Sequence of chain 5.C:
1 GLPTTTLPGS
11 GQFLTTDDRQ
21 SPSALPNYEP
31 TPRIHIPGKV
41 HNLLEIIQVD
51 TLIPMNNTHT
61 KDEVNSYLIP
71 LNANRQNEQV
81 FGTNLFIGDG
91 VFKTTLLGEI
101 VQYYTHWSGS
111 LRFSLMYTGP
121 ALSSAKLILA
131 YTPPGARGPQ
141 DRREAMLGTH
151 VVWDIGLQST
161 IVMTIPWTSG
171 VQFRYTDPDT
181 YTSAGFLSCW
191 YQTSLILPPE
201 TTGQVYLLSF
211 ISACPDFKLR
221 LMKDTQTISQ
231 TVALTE

Binding-site contacts:
Ligand atom O1B contacts residue VAL188 of chain 4.A at 3.7 Å.
Ligand atom C4A contacts residue ALA150 of chain 4.A at 4.0 Å (hydrophobic).
Ligand atom C2A contacts residue PHE186 of chain 4.A at 3.8 Å (hydrophobic).
Ligand atom C4B contacts residue PHE186 of chain 4.A at 3.9 Å (hydrophobic).
Ligand atom N3A contacts residue PRO174 of chain 4.A at 3.3 Å (h-bond).
Ligand atom CL2 contacts residue TYR128 of chain 4.A at 3.2 Å.
Ligand atom C2C contacts residue VAL191 of chain 4.A at 4.0 Å (hydrophobic).
Ligand atom C3B contacts residue PHE186 of chain 4.A at 3.9 Å (hydrophobic).
Ligand atom C3B contacts residue MET224 of chain 4.A at 3.6 Å (hydrophobic).
Ligand atom O1A contacts residue PHE186 of chain 4.A at 3.4 Å.
Ligand atom CL1 contacts residue VAL188 of chain 4.A at 3.7 Å.
Ligand atom C4 contacts residue LEU106 of chain 4.A at 3.9 Å (hydrophobic).
Ligand atom CL2 contacts residue MET224 of chain 4.A at 3.4 Å.
Ligand atom C5A contacts residue ALA150 of chain 4.A at 3.5 Å (hydrophobic).
Ligand atom C1B contacts residue VAL188 of chain 4.A at 4.0 Å (hydrophobic).
Ligand atom C5A contacts residue PHE186 of chain 4.A at 4.0 Å (hydrophobic).
Ligand atom C3C contacts residue TYR152 of chain 4.A at 3.8 Å (hydrophobic).
Ligand atom CL2 contacts residue ILE104 of chain 4.A at 3.5 Å.
Ligand atom C6B contacts residue TYR152 of chain 4.A at 3.9 Å (hydrophobic).
Ligand atom C5B contacts residue TYR152 of chain 4.A at 3.7 Å (hydrophobic).
Ligand atom C4A contacts residue SER175 of chain 4.A at 3.8 Å.
Ligand atom C4A contacts residue PRO174 of chain 4.A at 3.0 Å (hydrophobic).
Ligand atom CL1 contacts residue TYR152 of chain 4.A at 3.9 Å.
Ligand atom C5A contacts residue VAL176 of chain 4.A at 3.5 Å (hydrophobic).
Ligand atom O1A contacts residue MET224 of chain 4.A at 3.5 Å (h-bond).
Ligand atom N3A contacts residue ALA24 of chain 4.C at 3.8 Å.
Ligand atom C3C contacts residue ILE104 of chain 4.A at 3.7 Å (hydrophobic).
Ligand atom C1C contacts residue TYR128 of chain 4.A at 3.3 Å (hydrophobic).
Ligand atom CL1 contacts residue LEU25 of chain 4.C at 3.7 Å.
Ligand atom C2B contacts residue TYR128 of chain 4.A at 3.9 Å (hydrophobic).
Ligand atom N2 contacts residue MET221 of chain 4.A at 3.5 Å (h-bond).
Ligand atom O1 contacts residue ILE104 of chain 4.A at 3.4 Å.
Ligand atom C3 contacts residue LEU106 of chain 4.A at 3.8 Å (hydrophobic).
Ligand atom C2B contacts residue MET224 of chain 4.A at 4.0 Å (hydrophobic).
Ligand atom C2A contacts residue TYR152 of chain 4.A at 3.8 Å (hydrophobic).
Ligand atom C31 contacts residue LEU106 of chain 4.A at 4.0 Å (hydrophobic).
Ligand atom C4B contacts residue TYR152 of chain 4.A at 3.6 Å (hydrophobic).
Ligand atom C5 contacts residue TYR128 of chain 4.A at 3.8 Å (hydrophobic).
Ligand atom O1 contacts residue MET221 of chain 4.A at 3.5 Å (h-bond).
Ligand atom N3A contacts residue TYR152 of chain 4.A at 4.0 Å.

Sequence of chain 4.A:
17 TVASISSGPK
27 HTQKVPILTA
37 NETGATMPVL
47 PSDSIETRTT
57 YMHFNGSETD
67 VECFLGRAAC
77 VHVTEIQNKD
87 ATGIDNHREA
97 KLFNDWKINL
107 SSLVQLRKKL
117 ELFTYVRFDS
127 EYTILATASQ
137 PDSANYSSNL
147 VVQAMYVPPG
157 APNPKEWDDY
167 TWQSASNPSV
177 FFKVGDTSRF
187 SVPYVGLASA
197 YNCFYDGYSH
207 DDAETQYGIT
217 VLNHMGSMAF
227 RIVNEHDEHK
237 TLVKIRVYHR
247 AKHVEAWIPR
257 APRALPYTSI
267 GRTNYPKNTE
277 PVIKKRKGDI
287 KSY

Sequence of chain 4.C:
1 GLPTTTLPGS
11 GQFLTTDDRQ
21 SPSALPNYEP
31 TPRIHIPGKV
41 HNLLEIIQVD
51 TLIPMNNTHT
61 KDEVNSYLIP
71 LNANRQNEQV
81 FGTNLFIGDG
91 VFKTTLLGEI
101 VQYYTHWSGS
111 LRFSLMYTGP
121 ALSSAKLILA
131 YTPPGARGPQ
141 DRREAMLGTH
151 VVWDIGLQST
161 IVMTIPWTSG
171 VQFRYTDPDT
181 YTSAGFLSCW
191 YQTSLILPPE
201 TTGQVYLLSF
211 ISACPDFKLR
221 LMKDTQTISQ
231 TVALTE

The protein below binds the small molecule below.
Small molecule (SMILES): Cc1cc(CCCOc2c(Cl)cc(C3=NCCO3)cc2Cl)on1